A protein and the small-molecule ligand that binds it are described below.
Small molecule (SMILES): CC(=O)N[C@H]1[C@H](O[C@H]2[C@H](O)[C@@H](NC(C)=O)CO[C@@H]2CO)O[C@H](CO)[C@@H](O[C@@H]2O[C@H](CO)[C@@H](O)[C@H](O[C@H]3O[C@H](CO)[C@@H](O)[C@H](O)[C@@H]3O)[C@@H]2O)[C@@H]1O

Binding-site contacts:
Ligand atom O7 contacts residue ASP207 of chain 1.B at 3.9 Å.
Ligand atom O6 contacts residue ARG162 of chain 1.B at 4.1 Å.
Ligand atom C3 contacts residue ASN183 of chain 1.B at 3.8 Å.
Ligand atom C1 contacts residue THR161 of chain 1.B at 4.4 Å.
Ligand atom O7 contacts residue ARG162 of chain 1.B at 4.0 Å.
Ligand atom C6 contacts residue ARG162 of chain 1.B at 3.4 Å.
Ligand atom C8 contacts residue SER230 of chain 1.B at 3.5 Å.
Ligand atom C8 contacts residue SER209 of chain 1.B at 3.4 Å.
Ligand atom C1 contacts residue SER185 of chain 1.B at 3.1 Å.
Ligand atom N2 contacts residue ASN183 of chain 1.B at 3.1 Å (h-bond).
Ligand atom N2 contacts residue ASP207 of chain 1.B at 2.9 Å (salt-bridge).
Ligand atom C7 contacts residue ASN183 of chain 1.B at 3.8 Å.
Ligand atom O5 contacts residue ASN183 of chain 1.B at 2.2 Å (h-bond).
Ligand atom C7 contacts residue ASP207 of chain 1.B at 3.5 Å.
Ligand atom C8 contacts residue ASP207 of chain 1.B at 3.4 Å.
Ligand atom O5 contacts residue SER185 of chain 1.B at 3.4 Å (h-bond).
Ligand atom C4 contacts residue ASN183 of chain 1.B at 4.1 Å.
Ligand atom O7 contacts residue SER185 of chain 1.B at 3.8 Å.
Ligand atom C7 contacts residue SER209 of chain 1.B at 3.3 Å.
Ligand atom C1 contacts residue ASP207 of chain 1.B at 3.5 Å.
Ligand atom C5 contacts residue THR161 of chain 1.B at 4.5 Å.
Ligand atom C2 contacts residue ASN183 of chain 1.B at 2.5 Å.
Ligand atom C5 contacts residue SER185 of chain 1.B at 3.8 Å.
Ligand atom C2 contacts residue SER185 of chain 1.B at 4.4 Å.
Ligand atom C1 contacts residue ASN183 of chain 1.B at 1.4 Å.
Ligand atom C6 contacts residue THR161 of chain 1.B at 4.2 Å.
Ligand atom C2 contacts residue ASP207 of chain 1.B at 3.4 Å.
Ligand atom C5 contacts residue ASN183 of chain 1.B at 3.6 Å.
Ligand atom O5 contacts residue THR161 of chain 1.B at 3.7 Å.
Ligand atom O7 contacts residue SER186 of chain 1.B at 4.5 Å.
Ligand atom N2 contacts residue ARG162 of chain 1.B at 4.2 Å.
Ligand atom O7 contacts residue SER209 of chain 1.B at 2.5 Å (h-bond).
Ligand atom O7 contacts residue ASN183 of chain 1.B at 4.1 Å.
Ligand atom O6 contacts residue ARG107 of chain 1.B at 4.3 Å.

Sequence of chain 1.B:
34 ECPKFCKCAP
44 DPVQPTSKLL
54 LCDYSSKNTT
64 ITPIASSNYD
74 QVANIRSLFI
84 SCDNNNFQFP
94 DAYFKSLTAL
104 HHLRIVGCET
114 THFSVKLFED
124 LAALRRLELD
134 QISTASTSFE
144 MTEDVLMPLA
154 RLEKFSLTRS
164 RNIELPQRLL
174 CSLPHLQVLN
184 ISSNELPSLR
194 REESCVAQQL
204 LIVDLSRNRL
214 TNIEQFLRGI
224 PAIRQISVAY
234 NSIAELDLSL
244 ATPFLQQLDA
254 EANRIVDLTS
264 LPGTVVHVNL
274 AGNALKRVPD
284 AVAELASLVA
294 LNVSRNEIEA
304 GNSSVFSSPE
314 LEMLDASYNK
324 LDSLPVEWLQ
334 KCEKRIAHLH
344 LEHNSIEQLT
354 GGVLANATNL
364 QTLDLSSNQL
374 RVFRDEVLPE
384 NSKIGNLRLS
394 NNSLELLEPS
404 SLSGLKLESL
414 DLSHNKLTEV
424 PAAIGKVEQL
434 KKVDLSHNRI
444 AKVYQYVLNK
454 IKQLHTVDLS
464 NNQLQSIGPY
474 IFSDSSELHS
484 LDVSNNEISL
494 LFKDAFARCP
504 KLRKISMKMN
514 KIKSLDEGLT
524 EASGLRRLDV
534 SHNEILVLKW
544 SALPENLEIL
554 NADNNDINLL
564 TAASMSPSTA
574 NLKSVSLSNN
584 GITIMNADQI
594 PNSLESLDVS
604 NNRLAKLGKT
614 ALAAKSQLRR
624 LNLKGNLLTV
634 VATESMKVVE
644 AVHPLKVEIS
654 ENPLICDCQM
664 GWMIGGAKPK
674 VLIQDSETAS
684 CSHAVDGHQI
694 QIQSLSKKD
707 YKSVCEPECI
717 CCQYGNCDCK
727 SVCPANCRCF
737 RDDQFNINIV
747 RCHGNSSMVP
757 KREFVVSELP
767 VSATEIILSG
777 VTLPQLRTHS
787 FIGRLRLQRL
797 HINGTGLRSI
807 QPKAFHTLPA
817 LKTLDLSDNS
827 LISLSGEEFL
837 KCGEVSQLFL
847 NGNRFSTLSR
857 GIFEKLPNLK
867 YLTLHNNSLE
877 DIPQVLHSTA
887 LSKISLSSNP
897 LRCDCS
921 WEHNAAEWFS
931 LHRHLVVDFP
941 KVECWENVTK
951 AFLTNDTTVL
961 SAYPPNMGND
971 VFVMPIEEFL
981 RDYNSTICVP